Binding-site contacts:
Ligand atom O contacts residue SER244 of chain 3.A at 3.9 Å.
Ligand atom C contacts residue ASN243 of chain 3.A at 4.1 Å.
Ligand atom CG contacts residue 5CD1 of chain 1.B at 3.6 Å.
Ligand atom CA contacts residue THR130 of chain 1.A at 4.3 Å.
Ligand atom CE contacts residue ASP185 of chain 3.A at 3.9 Å.
Ligand atom CE contacts residue TRP131 of chain 1.A at 4.1 Å (hydrophobic).
Ligand atom SD contacts residue ASP185 of chain 3.A at 4.4 Å.
Ligand atom N contacts residue TYR241 of chain 3.A at 2.7 Å (h-bond).
Ligand atom N contacts residue PHE230 of chain 3.A at 4.3 Å.
Ligand atom OXT contacts residue TRP192 of chain 3.A at 3.6 Å.
Ligand atom C contacts residue TRP192 of chain 3.A at 4.4 Å (hydrophobic).
Ligand atom N contacts residue ASN190 of chain 3.A at 4.3 Å.
Ligand atom CA contacts residue TYR241 of chain 3.A at 3.8 Å (hydrophobic).
Ligand atom O contacts residue TYR241 of chain 3.A at 4.0 Å.
Ligand atom OXT contacts residue TRP131 of chain 1.A at 4.2 Å.
Ligand atom CA contacts residue PHE230 of chain 3.A at 4.0 Å (hydrophobic).
Ligand atom CB contacts residue TRP192 of chain 3.A at 4.1 Å (hydrophobic).
Ligand atom CB contacts residue ASN190 of chain 3.A at 3.9 Å.
Ligand atom OXT contacts residue SER244 of chain 3.A at 3.8 Å.
Ligand atom OXT contacts residue ASN243 of chain 3.A at 4.3 Å.
Ligand atom N contacts residue ASN243 of chain 3.A at 4.1 Å.
Ligand atom CG contacts residue ASN190 of chain 3.A at 4.3 Å.
Ligand atom CA contacts residue ASP185 of chain 3.A at 4.3 Å.
Ligand atom CG contacts residue ASP185 of chain 3.A at 4.0 Å.
Ligand atom SD contacts residue THR130 of chain 1.A at 4.2 Å.
Ligand atom CG contacts residue PHE230 of chain 3.A at 3.9 Å (hydrophobic).
Ligand atom N contacts residue ASP185 of chain 3.A at 4.4 Å.
Ligand atom CB contacts residue ASP185 of chain 3.A at 3.1 Å.
Ligand atom C contacts residue THR130 of chain 1.A at 3.5 Å.
Ligand atom CE contacts residue ALA20 of chain 1.A at 4.4 Å (hydrophobic).
Ligand atom O contacts residue ASN243 of chain 3.A at 3.7 Å.
Ligand atom CG contacts residue THR130 of chain 1.A at 4.0 Å.
Ligand atom SD contacts residue TRP131 of chain 1.A at 4.4 Å.
Ligand atom O contacts residue THR130 of chain 1.A at 2.4 Å (h-bond).
Ligand atom SD contacts residue 5CD1 of chain 1.B at 4.0 Å.
Ligand atom CA contacts residue TRP192 of chain 3.A at 4.1 Å (hydrophobic).
Ligand atom SD contacts residue PHE188 of chain 3.A at 4.4 Å.
Ligand atom CB contacts residue PHE230 of chain 3.A at 4.2 Å (hydrophobic).
Ligand atom N contacts residue TRP192 of chain 3.A at 3.1 Å (h-bond).
Ligand atom CB contacts residue TYR241 of chain 3.A at 4.4 Å (hydrophobic).

Sequence of chain 1.A:
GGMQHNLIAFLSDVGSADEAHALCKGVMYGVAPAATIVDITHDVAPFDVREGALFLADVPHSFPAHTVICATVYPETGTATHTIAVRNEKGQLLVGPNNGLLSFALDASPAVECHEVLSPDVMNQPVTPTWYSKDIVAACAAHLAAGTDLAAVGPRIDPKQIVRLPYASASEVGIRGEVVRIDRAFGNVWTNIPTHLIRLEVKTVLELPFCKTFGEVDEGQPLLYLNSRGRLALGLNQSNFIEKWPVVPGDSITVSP

A protein and the small-molecule ligand that binds it are described below.
Small molecule (SMILES): CSCC[C@H](N)C(=O)O

Sequence of chain 3.A:
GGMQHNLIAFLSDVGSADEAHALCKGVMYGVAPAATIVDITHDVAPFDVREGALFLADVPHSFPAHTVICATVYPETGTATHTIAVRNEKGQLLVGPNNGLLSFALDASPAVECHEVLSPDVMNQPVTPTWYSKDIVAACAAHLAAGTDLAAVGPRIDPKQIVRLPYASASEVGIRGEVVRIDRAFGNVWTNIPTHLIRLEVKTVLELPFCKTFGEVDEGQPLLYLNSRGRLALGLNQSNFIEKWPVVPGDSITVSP